Binding-site contacts:
Ligand atom C1 contacts residue TRP231 of chain 1.E at 3.6 Å (hydrophobic).
Ligand atom O5 contacts residue TRP231 of chain 1.E at 3.9 Å.
Ligand atom O2 contacts residue GLU112 of chain 1.E at 2.8 Å (salt-bridge).
Ligand atom O2 contacts residue TRP63 of chain 1.E at 3.5 Å (h-bond).
Ligand atom O4 contacts residue ARG67 of chain 1.E at 3.1 Å (salt-bridge).
Ligand atom O4 contacts residue GLU45 of chain 1.E at 3.8 Å.
Ligand atom O4 contacts residue TRP341 of chain 1.E at 3.7 Å.
Ligand atom O5 contacts residue TYR156 of chain 1.E at 3.2 Å.
Ligand atom C2 contacts residue LYS16 of chain 1.E at 3.9 Å.
Ligand atom O2 contacts residue TRP231 of chain 1.E at 3.9 Å.
Ligand atom C6 contacts residue TRP341 of chain 1.E at 3.8 Å (hydrophobic).
Ligand atom O1 contacts residue LYS16 of chain 1.E at 3.4 Å (salt-bridge).
Ligand atom O3 contacts residue TRP63 of chain 1.E at 3.3 Å (h-bond).
Ligand atom O2 contacts residue ASP66 of chain 1.E at 2.6 Å (salt-bridge).
Ligand atom C6 contacts residue GLU154 of chain 1.E at 3.2 Å.
Ligand atom O2 contacts residue ALA64 of chain 1.E at 3.2 Å.
Ligand atom O2 contacts residue LYS16 of chain 1.E at 2.8 Å (salt-bridge).
Ligand atom C1 contacts residue TYR156 of chain 1.E at 3.6 Å (hydrophobic).
Ligand atom O1 contacts residue ASP15 of chain 1.E at 2.8 Å (salt-bridge).
Ligand atom O6 contacts residue PHE157 of chain 1.E at 3.8 Å.
Ligand atom C6 contacts residue TYR156 of chain 1.E at 3.9 Å (hydrophobic).
Ligand atom C1 contacts residue LYS16 of chain 1.E at 4.0 Å.
Ligand atom O3 contacts residue ASP66 of chain 1.E at 2.5 Å (salt-bridge).
Ligand atom O3 contacts residue ALA64 of chain 1.E at 3.3 Å.
Ligand atom O6 contacts residue GLU154 of chain 1.E at 2.7 Å (salt-bridge).
Ligand atom C3 contacts residue ASP66 of chain 1.E at 3.5 Å.
Ligand atom C2 contacts residue TRP341 of chain 1.E at 4.0 Å (hydrophobic).
Ligand atom O3 contacts residue GLU112 of chain 1.E at 3.9 Å.
Ligand atom O6 contacts residue PRO155 of chain 1.E at 3.6 Å (h-bond).
Ligand atom C1 contacts residue ASP15 of chain 1.E at 3.5 Å.
Ligand atom O6 contacts residue TYR156 of chain 1.E at 3.0 Å (h-bond).
Ligand atom C2 contacts residue ASP66 of chain 1.E at 3.4 Å.
Ligand atom C2 contacts residue GLU112 of chain 1.E at 3.6 Å.
Ligand atom C2 contacts residue TRP231 of chain 1.E at 3.7 Å (hydrophobic).
Ligand atom C6 contacts residue ARG345 of chain 1.E at 4.0 Å.
Ligand atom C3 contacts residue TRP341 of chain 1.E at 4.0 Å (hydrophobic).
Ligand atom C4 contacts residue TRP341 of chain 1.E at 3.4 Å (hydrophobic).
Ligand atom O3 contacts residue TRP341 of chain 1.E at 3.8 Å.
Ligand atom O3 contacts residue ARG67 of chain 1.E at 3.0 Å (salt-bridge).
Ligand atom C3 contacts residue TRP63 of chain 1.E at 3.6 Å (hydrophobic).

A small-molecule ligand and the protein it binds are described below.
Small molecule (SMILES): OC[C@H]1O[C@H](O[C@H]2[C@H](O)[C@@H](O)[C@@H](O)O[C@@H]2CO)[C@H](O)[C@@H](O)[C@@H]1O

Sequence of chain 1.E:
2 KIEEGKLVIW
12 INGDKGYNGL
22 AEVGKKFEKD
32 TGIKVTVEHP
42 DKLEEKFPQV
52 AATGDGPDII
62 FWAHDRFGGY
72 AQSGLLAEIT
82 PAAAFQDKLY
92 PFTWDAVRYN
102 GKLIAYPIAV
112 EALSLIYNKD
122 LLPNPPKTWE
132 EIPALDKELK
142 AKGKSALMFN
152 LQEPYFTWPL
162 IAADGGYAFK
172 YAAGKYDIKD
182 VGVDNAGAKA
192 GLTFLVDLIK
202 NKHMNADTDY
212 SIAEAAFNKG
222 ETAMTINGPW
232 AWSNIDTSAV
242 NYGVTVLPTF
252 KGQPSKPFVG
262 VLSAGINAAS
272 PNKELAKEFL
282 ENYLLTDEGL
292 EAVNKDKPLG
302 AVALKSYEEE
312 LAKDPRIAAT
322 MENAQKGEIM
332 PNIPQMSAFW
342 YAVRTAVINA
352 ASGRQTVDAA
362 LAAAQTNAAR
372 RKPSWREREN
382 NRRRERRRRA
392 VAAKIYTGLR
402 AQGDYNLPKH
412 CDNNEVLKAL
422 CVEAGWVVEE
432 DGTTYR